Binding-site contacts:
Ligand atom N2 contacts residue ASN205 of chain 1.A at 2.9 Å (h-bond).
Ligand atom C8 contacts residue ALA214 of chain 1.A at 4.3 Å (hydrophobic).
Ligand atom O7 contacts residue VAL215 of chain 1.A at 2.9 Å (h-bond).
Ligand atom O3 contacts residue GLN217 of chain 1.A at 3.4 Å (h-bond).
Ligand atom O6 contacts residue SER208 of chain 1.A at 4.5 Å.
Ligand atom C3 contacts residue ASN205 of chain 1.A at 3.8 Å.
Ligand atom C2 contacts residue ASN205 of chain 1.A at 2.4 Å.
Ligand atom O5 contacts residue LEU212 of chain 1.A at 4.2 Å.
Ligand atom C3 contacts residue GLN217 of chain 1.A at 4.5 Å.
Ligand atom O6 contacts residue LEU212 of chain 1.A at 3.7 Å.
Ligand atom C7 contacts residue ALA214 of chain 1.A at 4.2 Å (hydrophobic).
Ligand atom O7 contacts residue ALA214 of chain 1.A at 3.5 Å.
Ligand atom N2 contacts residue GLN217 of chain 1.A at 3.8 Å.
Ligand atom C7 contacts residue ASN205 of chain 1.A at 3.4 Å.
Ligand atom C5 contacts residue ASN205 of chain 1.A at 3.7 Å.
Ligand atom C7 contacts residue VAL215 of chain 1.A at 3.9 Å (hydrophobic).
Ligand atom C8 contacts residue VAL215 of chain 1.A at 3.9 Å (hydrophobic).
Ligand atom O6 contacts residue LEU210 of chain 1.A at 4.3 Å.
Ligand atom C8 contacts residue GLN217 of chain 1.A at 3.6 Å.
Ligand atom C5 contacts residue SER208 of chain 1.A at 3.7 Å.
Ligand atom O5 contacts residue SER208 of chain 1.A at 2.7 Å (h-bond).
Ligand atom C2 contacts residue GLN217 of chain 1.A at 4.3 Å.
Ligand atom C1 contacts residue SER208 of chain 1.A at 3.1 Å.
Ligand atom O7 contacts residue MET213 of chain 1.A at 4.3 Å.
Ligand atom C4 contacts residue ASN205 of chain 1.A at 4.2 Å.
Ligand atom C1 contacts residue ASN205 of chain 1.A at 1.5 Å.
Ligand atom C6 contacts residue SER208 of chain 1.A at 4.0 Å.
Ligand atom O7 contacts residue GLN217 of chain 1.A at 3.4 Å (h-bond).
Ligand atom O5 contacts residue ASN205 of chain 1.A at 2.4 Å (h-bond).
Ligand atom C6 contacts residue LEU210 of chain 1.A at 4.3 Å (hydrophobic).
Ligand atom C7 contacts residue GLN217 of chain 1.A at 3.4 Å.
Ligand atom O7 contacts residue ASN205 of chain 1.A at 3.4 Å (h-bond).

Sequence of chain 1.A:
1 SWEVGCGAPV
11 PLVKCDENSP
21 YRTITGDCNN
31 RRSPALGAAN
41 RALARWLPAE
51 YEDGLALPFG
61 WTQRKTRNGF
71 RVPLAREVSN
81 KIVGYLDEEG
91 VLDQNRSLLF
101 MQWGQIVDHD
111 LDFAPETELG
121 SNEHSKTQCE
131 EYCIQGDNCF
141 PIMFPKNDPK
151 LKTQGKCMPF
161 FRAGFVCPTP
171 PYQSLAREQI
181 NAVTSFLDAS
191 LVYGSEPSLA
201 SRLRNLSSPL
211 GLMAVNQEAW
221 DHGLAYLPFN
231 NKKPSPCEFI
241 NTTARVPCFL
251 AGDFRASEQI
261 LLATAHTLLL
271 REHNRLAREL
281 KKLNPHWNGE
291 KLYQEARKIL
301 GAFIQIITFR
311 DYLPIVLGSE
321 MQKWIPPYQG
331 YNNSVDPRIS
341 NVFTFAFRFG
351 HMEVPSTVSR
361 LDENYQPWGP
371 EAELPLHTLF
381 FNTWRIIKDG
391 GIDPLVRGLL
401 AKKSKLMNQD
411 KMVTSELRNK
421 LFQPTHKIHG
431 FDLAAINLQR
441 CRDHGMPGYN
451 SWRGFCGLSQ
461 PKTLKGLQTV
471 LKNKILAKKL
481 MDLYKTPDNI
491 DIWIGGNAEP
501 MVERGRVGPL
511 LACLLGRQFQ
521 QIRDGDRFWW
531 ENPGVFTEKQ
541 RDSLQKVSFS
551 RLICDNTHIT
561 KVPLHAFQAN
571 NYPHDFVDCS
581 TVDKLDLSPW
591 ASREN

This protein binds this small molecule.
Small molecule (SMILES): CC(=O)N[C@@H]1[C@@H](O)[C@H](O)[C@@H](CO)O[C@H]1O